This small molecule binds to this protein.
Small molecule (SMILES): CC(=O)N[C@@H]1[C@@H](O)[C@H](O)[C@@H](CO)O[C@H]1O

Sequence of chain 30.E:
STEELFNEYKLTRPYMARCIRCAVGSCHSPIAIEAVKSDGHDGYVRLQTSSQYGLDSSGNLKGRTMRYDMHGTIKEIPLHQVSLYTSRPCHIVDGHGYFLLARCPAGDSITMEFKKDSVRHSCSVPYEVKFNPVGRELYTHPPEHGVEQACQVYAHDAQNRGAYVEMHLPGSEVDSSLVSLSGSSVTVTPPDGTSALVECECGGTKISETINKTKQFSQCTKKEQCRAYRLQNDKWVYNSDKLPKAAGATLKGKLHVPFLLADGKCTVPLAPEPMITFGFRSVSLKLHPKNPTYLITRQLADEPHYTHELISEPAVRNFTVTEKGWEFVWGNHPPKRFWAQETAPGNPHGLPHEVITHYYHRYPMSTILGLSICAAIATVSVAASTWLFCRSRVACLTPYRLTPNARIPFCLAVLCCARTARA

Binding-site contacts:
Ligand atom O5 contacts residue SER284 of chain 30.E at 4.4 Å.
Ligand atom O6 contacts residue SER284 of chain 30.E at 2.9 Å (h-bond).
Ligand atom C5 contacts residue SER284 of chain 30.E at 4.5 Å.
Ligand atom O6 contacts residue ASN318 of chain 30.E at 3.3 Å.
Ligand atom C6 contacts residue ASN318 of chain 30.E at 3.3 Å.
Ligand atom C6 contacts residue SER284 of chain 30.E at 3.2 Å.
Ligand atom O4 contacts residue ASN318 of chain 30.E at 4.4 Å.